This small molecule binds to this protein.
Small molecule (SMILES): CC(=O)N[C@H]1[C@H](O[C@H]2[C@H](O)[C@@H](CO)OC[C@@H]2NC(C)=O)O[C@H](CO)[C@@H](O)[C@@H]1O

Binding-site contacts:
Ligand atom O5 contacts residue GLY220 of chain 1.D at 3.3 Å (h-bond).
Ligand atom C3 contacts residue ASN225 of chain 1.D at 3.8 Å.
Ligand atom C1 contacts residue ASN225 of chain 1.D at 1.4 Å.
Ligand atom C5 contacts residue GLY220 of chain 1.D at 4.0 Å.
Ligand atom O5 contacts residue ASN225 of chain 1.D at 2.4 Å (h-bond).
Ligand atom N2 contacts residue ASN225 of chain 1.D at 2.9 Å (h-bond).
Ligand atom C6 contacts residue GLY220 of chain 1.D at 4.1 Å.
Ligand atom C4 contacts residue GLY220 of chain 1.D at 4.1 Å.
Ligand atom O7 contacts residue ASN225 of chain 1.D at 3.5 Å (h-bond).
Ligand atom C2 contacts residue ASN225 of chain 1.D at 2.6 Å.
Ligand atom C1 contacts residue GLY220 of chain 1.D at 3.9 Å.
Ligand atom C5 contacts residue ASN225 of chain 1.D at 3.6 Å.
Ligand atom C2 contacts residue GLY220 of chain 1.D at 3.8 Å.
Ligand atom C7 contacts residue ASN225 of chain 1.D at 3.6 Å.
Ligand atom C4 contacts residue ASN225 of chain 1.D at 4.3 Å.

Sequence of chain 1.D:
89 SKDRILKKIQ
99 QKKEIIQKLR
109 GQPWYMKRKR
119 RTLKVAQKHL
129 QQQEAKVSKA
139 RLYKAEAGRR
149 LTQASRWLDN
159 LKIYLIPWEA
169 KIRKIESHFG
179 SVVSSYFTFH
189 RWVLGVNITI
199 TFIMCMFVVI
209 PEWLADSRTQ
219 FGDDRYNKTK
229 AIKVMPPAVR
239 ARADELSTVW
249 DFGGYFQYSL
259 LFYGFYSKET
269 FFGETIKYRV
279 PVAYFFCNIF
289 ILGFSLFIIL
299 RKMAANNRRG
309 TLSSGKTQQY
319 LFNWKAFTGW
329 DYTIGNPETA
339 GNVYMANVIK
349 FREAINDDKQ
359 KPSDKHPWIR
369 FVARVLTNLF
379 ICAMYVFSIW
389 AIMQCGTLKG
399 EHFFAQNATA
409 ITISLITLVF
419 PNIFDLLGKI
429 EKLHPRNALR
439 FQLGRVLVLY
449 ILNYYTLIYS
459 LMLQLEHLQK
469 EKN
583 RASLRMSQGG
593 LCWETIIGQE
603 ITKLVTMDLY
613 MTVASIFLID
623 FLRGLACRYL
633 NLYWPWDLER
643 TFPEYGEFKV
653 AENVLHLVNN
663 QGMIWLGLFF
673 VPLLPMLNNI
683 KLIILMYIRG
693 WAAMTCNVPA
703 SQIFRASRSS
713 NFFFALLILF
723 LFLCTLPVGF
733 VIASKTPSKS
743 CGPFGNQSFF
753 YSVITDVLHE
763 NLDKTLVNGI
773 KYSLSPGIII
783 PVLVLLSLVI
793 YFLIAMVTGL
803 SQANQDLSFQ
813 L